Sequence of chain 2.E:
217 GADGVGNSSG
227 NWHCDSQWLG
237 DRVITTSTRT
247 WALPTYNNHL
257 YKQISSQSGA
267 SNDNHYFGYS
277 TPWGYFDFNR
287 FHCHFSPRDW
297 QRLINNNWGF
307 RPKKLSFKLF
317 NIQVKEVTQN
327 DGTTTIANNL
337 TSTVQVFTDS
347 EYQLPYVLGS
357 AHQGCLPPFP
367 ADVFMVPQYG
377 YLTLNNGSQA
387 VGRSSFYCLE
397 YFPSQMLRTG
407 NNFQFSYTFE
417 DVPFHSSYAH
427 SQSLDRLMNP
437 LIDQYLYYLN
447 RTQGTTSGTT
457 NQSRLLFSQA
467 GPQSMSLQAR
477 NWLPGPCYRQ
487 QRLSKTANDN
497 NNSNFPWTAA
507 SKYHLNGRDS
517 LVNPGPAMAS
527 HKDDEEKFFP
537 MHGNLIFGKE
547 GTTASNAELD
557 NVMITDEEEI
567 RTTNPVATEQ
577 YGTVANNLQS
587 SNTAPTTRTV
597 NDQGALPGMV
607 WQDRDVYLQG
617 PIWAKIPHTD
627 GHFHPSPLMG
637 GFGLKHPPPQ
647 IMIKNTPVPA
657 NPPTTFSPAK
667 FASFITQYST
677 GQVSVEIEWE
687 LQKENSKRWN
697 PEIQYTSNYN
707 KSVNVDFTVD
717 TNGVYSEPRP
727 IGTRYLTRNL

This small molecule binds to this protein.
Small molecule (SMILES): Nc1ncnc2c1ncn2[C@H]1C[C@H](O)[C@@H](COP(=O)(O)O)O1

Binding-site contacts:
Ligand atom N6 contacts residue VAL418 of chain 2.E at 3.8 Å.
Ligand atom N7 contacts residue HIS630 of chain 2.E at 3.6 Å.
Ligand atom C2' contacts residue PRO419 of chain 2.E at 4.0 Å (hydrophobic).
Ligand atom N7 contacts residue SER632 of chain 2.E at 3.8 Å.
Ligand atom N3 contacts residue PRO419 of chain 2.E at 4.2 Å.
Ligand atom C5 contacts residue SER632 of chain 2.E at 4.4 Å.
Ligand atom C4 contacts residue PRO419 of chain 2.E at 4.0 Å (hydrophobic).
Ligand atom C2 contacts residue GLY639 of chain 2.E at 3.9 Å.
Ligand atom C6 contacts residue VAL418 of chain 2.E at 4.0 Å (hydrophobic).
Ligand atom C8 contacts residue ASP609 of chain 2.E at 4.4 Å.
Ligand atom C6 contacts residue PRO631 of chain 2.E at 3.6 Å (hydrophobic).
Ligand atom N6 contacts residue PRO631 of chain 2.E at 3.8 Å.
Ligand atom C1' contacts residue HIS630 of chain 2.E at 3.8 Å.
Ligand atom N9 contacts residue HIS630 of chain 2.E at 3.8 Å.
Ligand atom N1 contacts residue PRO419 of chain 2.E at 4.2 Å.
Ligand atom O4' contacts residue PRO631 of chain 2.E at 4.1 Å.
Ligand atom N6 contacts residue SER632 of chain 2.E at 4.0 Å.
Ligand atom C6 contacts residue PRO419 of chain 2.E at 4.3 Å (hydrophobic).
Ligand atom C2 contacts residue PRO419 of chain 2.E at 4.2 Å (hydrophobic).
Ligand atom P contacts residue PHE629 of chain 2.E at 4.4 Å.
Ligand atom C2 contacts residue PRO631 of chain 2.E at 4.3 Å (hydrophobic).
Ligand atom N9 contacts residue PRO419 of chain 2.E at 4.2 Å.
Ligand atom O2P contacts residue HIS628 of chain 2.E at 3.8 Å.
Ligand atom N6 contacts residue PHE638 of chain 2.E at 3.8 Å.
Ligand atom N6 contacts residue PRO633 of chain 2.E at 4.2 Å.
Ligand atom N6 contacts residue GLY639 of chain 2.E at 2.9 Å (h-bond).
Ligand atom O2P contacts residue PHE629 of chain 2.E at 3.4 Å (h-bond).
Ligand atom N1 contacts residue VAL418 of chain 2.E at 3.8 Å.
Ligand atom N7 contacts residue ASP609 of chain 2.E at 4.1 Å.
Ligand atom O5' contacts residue PRO631 of chain 2.E at 4.0 Å.
Ligand atom N1 contacts residue PRO631 of chain 2.E at 3.8 Å.
Ligand atom N1 contacts residue GLY639 of chain 2.E at 3.1 Å (h-bond).
Ligand atom O4' contacts residue HIS630 of chain 2.E at 4.2 Å.
Ligand atom O2P contacts residue PRO631 of chain 2.E at 3.8 Å.
Ligand atom C8 contacts residue HIS630 of chain 2.E at 3.1 Å.
Ligand atom C5 contacts residue PRO631 of chain 2.E at 4.1 Å (hydrophobic).
Ligand atom N6 contacts residue GLY637 of chain 2.E at 4.0 Å.
Ligand atom O5' contacts residue PHE629 of chain 2.E at 3.9 Å.
Ligand atom C5 contacts residue PRO419 of chain 2.E at 4.2 Å (hydrophobic).
Ligand atom C6 contacts residue GLY639 of chain 2.E at 3.8 Å.